Sequence of chain 1.A:
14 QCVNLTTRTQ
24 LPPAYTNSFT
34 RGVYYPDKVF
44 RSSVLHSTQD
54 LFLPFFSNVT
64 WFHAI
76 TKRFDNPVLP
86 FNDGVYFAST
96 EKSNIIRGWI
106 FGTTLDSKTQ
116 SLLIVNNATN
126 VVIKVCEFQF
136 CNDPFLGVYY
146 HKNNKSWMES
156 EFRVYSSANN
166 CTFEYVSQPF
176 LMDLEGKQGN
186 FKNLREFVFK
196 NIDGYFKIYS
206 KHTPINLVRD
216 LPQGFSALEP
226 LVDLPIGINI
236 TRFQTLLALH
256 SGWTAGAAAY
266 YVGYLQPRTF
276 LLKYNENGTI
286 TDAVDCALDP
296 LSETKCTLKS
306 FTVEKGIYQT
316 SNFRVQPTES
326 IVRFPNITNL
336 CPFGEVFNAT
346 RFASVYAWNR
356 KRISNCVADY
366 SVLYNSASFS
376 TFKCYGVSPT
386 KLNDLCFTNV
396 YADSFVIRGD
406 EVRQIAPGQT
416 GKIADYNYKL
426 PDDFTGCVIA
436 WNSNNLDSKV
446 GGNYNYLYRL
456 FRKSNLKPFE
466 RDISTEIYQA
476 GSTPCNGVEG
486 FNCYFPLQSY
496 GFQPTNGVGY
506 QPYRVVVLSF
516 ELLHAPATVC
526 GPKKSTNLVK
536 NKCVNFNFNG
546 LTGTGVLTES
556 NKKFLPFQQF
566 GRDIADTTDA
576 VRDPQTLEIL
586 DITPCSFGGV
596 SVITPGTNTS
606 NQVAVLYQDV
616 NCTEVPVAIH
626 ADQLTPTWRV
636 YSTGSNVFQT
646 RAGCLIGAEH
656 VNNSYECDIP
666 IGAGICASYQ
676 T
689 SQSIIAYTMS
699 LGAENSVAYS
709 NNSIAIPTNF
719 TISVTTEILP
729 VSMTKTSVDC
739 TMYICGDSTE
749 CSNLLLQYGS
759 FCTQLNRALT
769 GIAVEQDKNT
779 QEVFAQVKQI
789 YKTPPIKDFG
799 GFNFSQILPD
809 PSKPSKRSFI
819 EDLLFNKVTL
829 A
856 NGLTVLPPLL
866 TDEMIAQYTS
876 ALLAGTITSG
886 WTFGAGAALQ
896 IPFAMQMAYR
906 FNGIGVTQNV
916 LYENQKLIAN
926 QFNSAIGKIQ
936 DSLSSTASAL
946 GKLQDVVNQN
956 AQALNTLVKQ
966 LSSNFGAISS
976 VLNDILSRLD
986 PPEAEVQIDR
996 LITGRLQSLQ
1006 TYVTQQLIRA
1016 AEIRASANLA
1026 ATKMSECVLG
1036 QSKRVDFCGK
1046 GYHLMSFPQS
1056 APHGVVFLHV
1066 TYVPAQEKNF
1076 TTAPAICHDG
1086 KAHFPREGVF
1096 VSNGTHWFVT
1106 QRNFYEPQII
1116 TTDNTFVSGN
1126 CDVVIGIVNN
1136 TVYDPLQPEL

A protein and the small-molecule ligand that binds it are described below.
Small molecule (SMILES): CC(=O)N[C@@H]1[C@@H](O)[C@H](O)[C@@H](CO)O[C@H]1O

Binding-site contacts:
Ligand atom O7 contacts residue ASN603 of chain 1.A at 4.4 Å.
Ligand atom O6 contacts residue ASN603 of chain 1.A at 4.4 Å.
Ligand atom C4 contacts residue ASN603 of chain 1.A at 4.2 Å.
Ligand atom C3 contacts residue ASN603 of chain 1.A at 3.8 Å.
Ligand atom O5 contacts residue ASN603 of chain 1.A at 2.3 Å (h-bond).
Ligand atom C1 contacts residue ASN603 of chain 1.A at 1.4 Å.
Ligand atom C5 contacts residue ASN603 of chain 1.A at 3.6 Å.
Ligand atom C7 contacts residue ASN603 of chain 1.A at 4.0 Å.
Ligand atom N2 contacts residue ASN603 of chain 1.A at 3.0 Å (h-bond).
Ligand atom C2 contacts residue ASN603 of chain 1.A at 2.5 Å.